Binding-site contacts:
Ligand atom O1 contacts residue PRO49 of chain 1.A at 2.7 Å (h-bond).
Ligand atom C12 contacts residue PRO49 of chain 1.A at 3.7 Å (hydrophobic).
Ligand atom C2 contacts residue ILE112 of chain 1.A at 4.0 Å (hydrophobic).
Ligand atom N1 contacts residue ILE112 of chain 1.A at 3.7 Å.
Ligand atom C2 contacts residue TYR104 of chain 1.A at 4.1 Å (hydrophobic).
Ligand atom C6 contacts residue ILE112 of chain 1.A at 3.5 Å (hydrophobic).
Ligand atom C13 contacts residue VAL54 of chain 1.A at 3.6 Å (hydrophobic).
Ligand atom C6 contacts residue TYR59 of chain 1.A at 3.4 Å (hydrophobic).
Ligand atom C3 contacts residue PRO49 of chain 1.A at 3.5 Å (hydrophobic).
Ligand atom C14 contacts residue GLN52 of chain 1.A at 3.2 Å.
Ligand atom C5 contacts residue TYR59 of chain 1.A at 3.2 Å (hydrophobic).
Ligand atom C7 contacts residue TYR59 of chain 1.A at 3.2 Å (hydrophobic).
Ligand atom C12 contacts residue VAL54 of chain 1.A at 3.5 Å (hydrophobic).
Ligand atom O contacts residue TYR59 of chain 1.A at 3.6 Å.
Ligand atom C14 contacts residue PRO49 of chain 1.A at 2.7 Å (hydrophobic).
Ligand atom C4 contacts residue TYR59 of chain 1.A at 4.1 Å (hydrophobic).
Ligand atom O2 contacts residue TYR62 of chain 1.A at 3.6 Å (h-bond).
Ligand atom C12 contacts residue PHE50 of chain 1.A at 3.9 Å (hydrophobic).
Ligand atom O2 contacts residue VAL54 of chain 1.A at 4.1 Å.
Ligand atom C13 contacts residue GLN52 of chain 1.A at 3.5 Å.
Ligand atom C5 contacts residue ILE112 of chain 1.A at 3.5 Å (hydrophobic).
Ligand atom N1 contacts residue TYR59 of chain 1.A at 3.8 Å.
Ligand atom C13 contacts residue PHE50 of chain 1.A at 3.8 Å (hydrophobic).
Ligand atom C9 contacts residue TYR59 of chain 1.A at 3.8 Å (hydrophobic).
Ligand atom C14 contacts residue PHE50 of chain 1.A at 4.0 Å (hydrophobic).
Ligand atom C1 contacts residue TYR104 of chain 1.A at 3.9 Å (hydrophobic).
Ligand atom O1 contacts residue VAL54 of chain 1.A at 3.0 Å.
Ligand atom C10 contacts residue VAL54 of chain 1.A at 3.7 Å (hydrophobic).
Ligand atom C11 contacts residue PRO49 of chain 1.A at 3.4 Å (hydrophobic).
Ligand atom C13 contacts residue ASP71 of chain 1.A at 4.2 Å.
Ligand atom O contacts residue ILE112 of chain 1.A at 3.8 Å.
Ligand atom C13 contacts residue MET70 of chain 1.A at 4.0 Å (hydrophobic).
Ligand atom C contacts residue TYR104 of chain 1.A at 3.5 Å (hydrophobic).
Ligand atom N2 contacts residue TYR59 of chain 1.A at 2.6 Å (h-bond).
Ligand atom N2 contacts residue ILE112 of chain 1.A at 3.6 Å.
Ligand atom C14 contacts residue VAL54 of chain 1.A at 3.3 Å (hydrophobic).
Ligand atom C13 contacts residue PRO49 of chain 1.A at 3.3 Å (hydrophobic).
Ligand atom C12 contacts residue MET70 of chain 1.A at 4.2 Å (hydrophobic).
Ligand atom C contacts residue TYR59 of chain 1.A at 3.6 Å (hydrophobic).
Ligand atom C11 contacts residue VAL54 of chain 1.A at 3.2 Å (hydrophobic).

Sequence of chain 1.A:
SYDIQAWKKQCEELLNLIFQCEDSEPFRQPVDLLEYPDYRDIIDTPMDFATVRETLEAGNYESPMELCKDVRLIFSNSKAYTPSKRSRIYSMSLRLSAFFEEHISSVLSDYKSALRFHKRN

The protein below binds the small molecule below.
Small molecule (SMILES): C[C@@H]1CN(C(=O)c2ccco2)CCN1C(=O)NCC1CC1